Binding-site contacts:
Ligand atom O3P contacts residue PHE97 of chain 1.B at 3.4 Å (h-bond).
Ligand atom O contacts residue ARG90 of chain 1.B at 4.0 Å.
Ligand atom P contacts residue ASP99 of chain 1.B at 3.5 Å.
Ligand atom C contacts residue LYS101 of chain 1.B at 3.9 Å.
Ligand atom O3P contacts residue GLY95 of chain 1.B at 3.5 Å (h-bond).
Ligand atom O2P contacts residue SER39 of chain 1.B at 3.5 Å (h-bond).
Ligand atom C contacts residue ARG90 of chain 1.B at 3.5 Å.
Ligand atom O3P contacts residue ASN98 of chain 1.B at 2.8 Å (h-bond).
Ligand atom O1P contacts residue CA1 of chain 1.I at 3.9 Å.
Ligand atom OXT contacts residue ARG90 of chain 1.B at 4.0 Å.
Ligand atom P contacts residue ARG90 of chain 1.B at 4.2 Å.
Ligand atom O1P contacts residue TRP96 of chain 1.B at 3.3 Å.
Ligand atom P contacts residue CA1 of chain 1.I at 3.2 Å.
Ligand atom P contacts residue PHE97 of chain 1.B at 3.6 Å.
Ligand atom O2P contacts residue CA1 of chain 1.I at 3.3 Å.
Ligand atom OG contacts residue PHE97 of chain 1.B at 4.1 Å.
Ligand atom CB contacts residue ARG90 of chain 1.B at 3.1 Å.
Ligand atom O3P contacts residue VAL93 of chain 1.B at 4.2 Å.
Ligand atom OG contacts residue ARG90 of chain 1.B at 3.3 Å (salt-bridge).
Ligand atom O1P contacts residue GLY95 of chain 1.B at 4.2 Å.
Ligand atom O2P contacts residue ARG90 of chain 1.B at 4.0 Å.
Ligand atom OG contacts residue ASN98 of chain 1.B at 4.4 Å.
Ligand atom O contacts residue LYS101 of chain 1.B at 2.9 Å (salt-bridge).
Ligand atom O3P contacts residue TRP96 of chain 1.B at 3.9 Å.
Ligand atom P contacts residue ASN98 of chain 1.B at 4.2 Å.
Ligand atom P contacts residue TRP96 of chain 1.B at 4.3 Å.
Ligand atom O3P contacts residue ASP99 of chain 1.B at 2.9 Å (salt-bridge).
Ligand atom CA contacts residue LYS101 of chain 1.B at 4.2 Å.
Ligand atom OG contacts residue ASP99 of chain 1.B at 3.6 Å.
Ligand atom O1P contacts residue PHE97 of chain 1.B at 2.8 Å (h-bond).
Ligand atom O2P contacts residue ASP99 of chain 1.B at 3.1 Å (salt-bridge).
Ligand atom CA contacts residue ARG90 of chain 1.B at 3.3 Å.
Ligand atom N contacts residue PHE97 of chain 1.B at 4.3 Å.
Ligand atom O1P contacts residue ASN98 of chain 1.B at 4.4 Å.
Ligand atom O3P contacts residue CA1 of chain 1.I at 2.1 Å.
Ligand atom P contacts residue GLY95 of chain 1.B at 4.3 Å.

Sequence of chain 1.B:
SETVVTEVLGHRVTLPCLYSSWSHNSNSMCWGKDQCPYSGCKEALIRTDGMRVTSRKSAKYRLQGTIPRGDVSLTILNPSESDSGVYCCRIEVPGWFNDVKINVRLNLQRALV

This small molecule binds to this protein.
Small molecule (SMILES): N[C@@H](COP(=O)(O)O)C(=O)O